The protein below binds the small molecule below.
Small molecule (SMILES): CC(=O)N[C@H]1[C@H](O[C@H]2[C@@H](O)[C@@H](CO)O[C@@H](O[C@H]3[C@H](O)[C@@H](O)[C@H](O)O[C@@H]3CO)[C@@H]2O)O[C@H](CO)[C@@H](O)[C@@H]1O

Sequence of chain 1.B:
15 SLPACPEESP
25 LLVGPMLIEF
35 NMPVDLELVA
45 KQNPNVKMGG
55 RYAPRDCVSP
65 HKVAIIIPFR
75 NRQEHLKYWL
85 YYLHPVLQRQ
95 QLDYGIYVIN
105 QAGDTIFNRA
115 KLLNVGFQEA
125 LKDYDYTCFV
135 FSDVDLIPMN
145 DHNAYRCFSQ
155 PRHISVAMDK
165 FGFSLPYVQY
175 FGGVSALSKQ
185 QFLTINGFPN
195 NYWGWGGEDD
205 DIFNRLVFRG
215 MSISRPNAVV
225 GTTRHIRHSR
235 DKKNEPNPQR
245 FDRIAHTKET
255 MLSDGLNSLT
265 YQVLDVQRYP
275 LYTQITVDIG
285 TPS

Binding-site contacts:
Ligand atom O3 contacts residue ASP203 of chain 1.B at 2.7 Å (salt-bridge).
Ligand atom C3 contacts residue GLY201 of chain 1.B at 4.0 Å.
Ligand atom O3 contacts residue ASP204 of chain 1.B at 4.1 Å.
Ligand atom C7 contacts residue GLY201 of chain 1.B at 3.7 Å.
Ligand atom C8 contacts residue ASP204 of chain 1.B at 3.5 Å.
Ligand atom C8 contacts residue ARG244 of chain 1.B at 3.9 Å.
Ligand atom C2 contacts residue TYR171 of chain 1.B at 4.0 Å (hydrophobic).
Ligand atom O4 contacts residue GOL1 of chain 1.P at 3.4 Å.
Ligand atom C4 contacts residue TYR171 of chain 1.B at 3.8 Å (hydrophobic).
Ligand atom O6 contacts residue TRP199 of chain 1.B at 3.9 Å.
Ligand atom O2 contacts residue PHE245 of chain 1.B at 4.0 Å.
Ligand atom O6 contacts residue PHE165 of chain 1.B at 3.6 Å.
Ligand atom O3 contacts residue GLY200 of chain 1.B at 3.6 Å.
Ligand atom O4 contacts residue TYR174 of chain 1.B at 3.6 Å.
Ligand atom C7 contacts residue ARG244 of chain 1.B at 3.7 Å.
Ligand atom C5 contacts residue TYR171 of chain 1.B at 3.7 Å (hydrophobic).
Ligand atom C2 contacts residue ASP204 of chain 1.B at 3.7 Å.
Ligand atom C7 contacts residue ASP204 of chain 1.B at 3.6 Å.
Ligand atom C1 contacts residue TYR171 of chain 1.B at 3.5 Å (hydrophobic).
Ligand atom O4 contacts residue ASP203 of chain 1.B at 2.8 Å (salt-bridge).
Ligand atom C4 contacts residue TRP199 of chain 1.B at 4.0 Å (hydrophobic).
Ligand atom O7 contacts residue TRP199 of chain 1.B at 3.9 Å.
Ligand atom O7 contacts residue GLY201 of chain 1.B at 4.1 Å.
Ligand atom N2 contacts residue ASP204 of chain 1.B at 2.8 Å (salt-bridge).
Ligand atom N2 contacts residue GLY201 of chain 1.B at 3.7 Å.
Ligand atom C3 contacts residue TYR171 of chain 1.B at 4.1 Å (hydrophobic).
Ligand atom C3 contacts residue ASP204 of chain 1.B at 3.9 Å.
Ligand atom C8 contacts residue ILE248 of chain 1.B at 3.8 Å (hydrophobic).
Ligand atom C8 contacts residue PHE245 of chain 1.B at 3.9 Å (hydrophobic).
Ligand atom C3 contacts residue TYR171 of chain 1.B at 3.7 Å (hydrophobic).
Ligand atom O5 contacts residue TYR171 of chain 1.B at 4.0 Å.
Ligand atom C6 contacts residue TYR174 of chain 1.B at 3.9 Å (hydrophobic).
Ligand atom C2 contacts residue TRP199 of chain 1.B at 4.1 Å (hydrophobic).
Ligand atom C4 contacts residue ASP203 of chain 1.B at 3.7 Å.
Ligand atom O3 contacts residue GOL1 of chain 1.P at 3.8 Å.
Ligand atom O3 contacts residue GLY201 of chain 1.B at 2.9 Å (h-bond).
Ligand atom C8 contacts residue GLY201 of chain 1.B at 3.8 Å.
Ligand atom O7 contacts residue ARG244 of chain 1.B at 2.8 Å (salt-bridge).
Ligand atom C3 contacts residue ASP203 of chain 1.B at 3.5 Å.
Ligand atom C6 contacts residue PHE165 of chain 1.B at 3.6 Å (hydrophobic).